Sequence of chain 2.C:
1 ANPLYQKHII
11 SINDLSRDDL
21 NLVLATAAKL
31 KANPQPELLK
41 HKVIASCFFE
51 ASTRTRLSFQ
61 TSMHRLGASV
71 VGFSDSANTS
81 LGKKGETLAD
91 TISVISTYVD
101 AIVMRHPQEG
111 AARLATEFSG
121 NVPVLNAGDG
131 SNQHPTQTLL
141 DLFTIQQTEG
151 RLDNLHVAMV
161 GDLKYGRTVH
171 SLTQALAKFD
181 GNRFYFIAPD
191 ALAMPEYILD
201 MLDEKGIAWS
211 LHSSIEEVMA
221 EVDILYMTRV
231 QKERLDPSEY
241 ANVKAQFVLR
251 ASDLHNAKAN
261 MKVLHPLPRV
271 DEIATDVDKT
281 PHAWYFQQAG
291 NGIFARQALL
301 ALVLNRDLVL

Sequence of chain 3.C:
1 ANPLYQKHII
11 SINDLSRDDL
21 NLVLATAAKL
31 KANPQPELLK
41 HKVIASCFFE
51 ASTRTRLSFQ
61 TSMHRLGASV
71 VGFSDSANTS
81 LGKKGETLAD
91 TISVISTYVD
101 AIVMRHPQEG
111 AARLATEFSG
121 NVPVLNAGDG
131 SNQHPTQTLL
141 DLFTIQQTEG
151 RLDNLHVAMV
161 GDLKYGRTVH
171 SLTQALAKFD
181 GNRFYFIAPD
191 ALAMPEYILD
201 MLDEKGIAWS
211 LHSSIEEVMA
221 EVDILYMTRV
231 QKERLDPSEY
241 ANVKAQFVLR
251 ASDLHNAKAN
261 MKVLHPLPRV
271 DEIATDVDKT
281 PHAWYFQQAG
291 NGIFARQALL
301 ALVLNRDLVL

This small molecule binds to this protein.
Small molecule (SMILES): CC(=O)CC(=O)O

Binding-site contacts:
Ligand atom C2 contacts residue PRO266 of chain 3.C at 4.5 Å (hydrophobic).
Ligand atom C3 contacts residue PCT1 of chain 3.J at 3.6 Å.
Ligand atom O4 contacts residue LEU267 of chain 3.C at 3.8 Å.
Ligand atom C4 contacts residue ARG167 of chain 3.C at 3.4 Å.
Ligand atom O3 contacts residue ARG167 of chain 3.C at 2.8 Å (salt-bridge).
Ligand atom C1 contacts residue GLN231 of chain 3.C at 4.0 Å.
Ligand atom C1 contacts residue ARG229 of chain 3.C at 3.6 Å.
Ligand atom O5 contacts residue LYS84 of chain 2.C at 3.2 Å.
Ligand atom C1 contacts residue PRO268 of chain 3.C at 3.9 Å (hydrophobic).
Ligand atom C4 contacts residue PCT1 of chain 3.J at 4.3 Å.
Ligand atom O5 contacts residue PRO268 of chain 3.C at 3.9 Å.
Ligand atom C2 contacts residue PRO268 of chain 3.C at 4.4 Å (hydrophobic).
Ligand atom C2 contacts residue PCT1 of chain 3.J at 3.4 Å.
Ligand atom C4 contacts residue HIS134 of chain 3.C at 3.3 Å.
Ligand atom C4 contacts residue GLN231 of chain 3.C at 4.4 Å.
Ligand atom O3 contacts residue PCT1 of chain 3.J at 3.1 Å (h-bond).
Ligand atom C3 contacts residue HIS134 of chain 3.C at 3.9 Å.
Ligand atom C1 contacts residue LYS84 of chain 2.C at 4.3 Å.
Ligand atom O5 contacts residue PCT1 of chain 3.J at 4.3 Å.
Ligand atom O4 contacts residue ARG229 of chain 3.C at 3.0 Å (salt-bridge).
Ligand atom O3 contacts residue HIS134 of chain 3.C at 3.9 Å.
Ligand atom C3 contacts residue ARG167 of chain 3.C at 3.5 Å.
Ligand atom O5 contacts residue ARG229 of chain 3.C at 3.0 Å (salt-bridge).
Ligand atom O4 contacts residue GLN231 of chain 3.C at 3.3 Å (h-bond).
Ligand atom C1 contacts residue PCT1 of chain 3.J at 4.2 Å.
Ligand atom C2 contacts residue LEU267 of chain 3.C at 3.4 Å (hydrophobic).
Ligand atom O4 contacts residue PRO268 of chain 3.C at 4.0 Å.
Ligand atom O3 contacts residue ARG105 of chain 3.C at 3.7 Å.
Ligand atom C3 contacts residue THR168 of chain 3.C at 4.2 Å.
Ligand atom O5 contacts residue LEU267 of chain 3.C at 4.5 Å.
Ligand atom C2 contacts residue THR168 of chain 3.C at 4.3 Å.
Ligand atom C1 contacts residue LEU267 of chain 3.C at 3.8 Å (hydrophobic).
Ligand atom C4 contacts residue THR168 of chain 3.C at 3.4 Å.
Ligand atom O5 contacts residue GLN231 of chain 3.C at 3.9 Å.